Sequence of chain 1.A:
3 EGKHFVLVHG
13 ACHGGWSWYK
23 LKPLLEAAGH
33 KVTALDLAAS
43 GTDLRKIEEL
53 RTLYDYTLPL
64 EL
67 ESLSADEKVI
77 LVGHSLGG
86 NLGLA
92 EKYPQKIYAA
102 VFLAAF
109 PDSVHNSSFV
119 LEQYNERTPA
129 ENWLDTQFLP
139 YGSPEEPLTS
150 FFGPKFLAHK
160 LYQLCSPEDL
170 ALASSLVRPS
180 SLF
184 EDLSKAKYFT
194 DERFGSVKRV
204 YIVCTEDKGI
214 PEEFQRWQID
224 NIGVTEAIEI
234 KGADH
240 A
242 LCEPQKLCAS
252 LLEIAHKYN

A small-molecule ligand and the protein it binds are described below.
Small molecule (SMILES): O=C(O)c1ccccc1O

Binding-site contacts:
Ligand atom O1' contacts residue LYS159 of chain 1.A at 3.0 Å (salt-bridge).
Ligand atom C1 contacts residue HIS158 of chain 1.A at 3.7 Å.
Ligand atom C6 contacts residue LEU132 of chain 1.A at 4.1 Å (hydrophobic).
Ligand atom C2 contacts residue HIS158 of chain 1.A at 3.6 Å.
Ligand atom C1' contacts residue HIS158 of chain 1.A at 4.1 Å.
Ligand atom C4 contacts residue HIS158 of chain 1.A at 3.6 Å.
Ligand atom C3 contacts residue HIS158 of chain 1.A at 3.5 Å.
Ligand atom O2 contacts residue LYS211 of chain 1.A at 4.5 Å.
Ligand atom O1' contacts residue GLU129 of chain 1.A at 4.2 Å.
Ligand atom O2 contacts residue HIS158 of chain 1.A at 3.9 Å.
Ligand atom C5 contacts residue HIS158 of chain 1.A at 3.5 Å.
Ligand atom O2' contacts residue HIS158 of chain 1.A at 4.3 Å.
Ligand atom C1' contacts residue LYS159 of chain 1.A at 3.4 Å.
Ligand atom C6 contacts residue HIS158 of chain 1.A at 3.8 Å.
Ligand atom O1' contacts residue LEU132 of chain 1.A at 3.4 Å.
Ligand atom O2' contacts residue LYS159 of chain 1.A at 3.0 Å (salt-bridge).
Ligand atom C1' contacts residue LEU132 of chain 1.A at 4.3 Å (hydrophobic).